Binding-site contacts:
Ligand atom C04 contacts residue MET392 of chain 1.D at 3.7 Å (hydrophobic).
Ligand atom C07 contacts residue MET392 of chain 1.D at 3.4 Å (hydrophobic).
Ligand atom C22 contacts residue MET400 of chain 1.D at 3.5 Å (hydrophobic).
Ligand atom C29 contacts residue PHE341 of chain 1.D at 3.7 Å (hydrophobic).
Ligand atom C04 contacts residue MET400 of chain 1.D at 3.7 Å (hydrophobic).
Ligand atom O24 contacts residue PHE347 of chain 1.D at 3.4 Å.
Ligand atom C12 contacts residue TRP81 of chain 1.D at 3.7 Å (hydrophobic).
Ligand atom C23 contacts residue PHE347 of chain 1.D at 3.6 Å (hydrophobic).
Ligand atom C10 contacts residue ILE78 of chain 1.D at 2.9 Å (hydrophobic).
Ligand atom C01 contacts residue MET400 of chain 1.D at 3.6 Å (hydrophobic).
Ligand atom C30 contacts residue VAL221 of chain 1.D at 3.1 Å (hydrophobic).
Ligand atom C20 contacts residue TRP81 of chain 1.D at 3.2 Å (hydrophobic).
Ligand atom C04 contacts residue LYS398 of chain 1.D at 3.1 Å.
Ligand atom C03 contacts residue MET392 of chain 1.D at 3.4 Å (hydrophobic).
Ligand atom N09 contacts residue MET392 of chain 1.D at 3.6 Å.
Ligand atom C05 contacts residue LYS398 of chain 1.D at 3.3 Å.
Ligand atom C04 contacts residue LEU85 of chain 1.D at 3.5 Å (hydrophobic).
Ligand atom C05 contacts residue LEU85 of chain 1.D at 3.5 Å (hydrophobic).
Ligand atom O15 contacts residue TRP393 of chain 1.D at 3.4 Å (h-bond).
Ligand atom O13 contacts residue TRP81 of chain 1.D at 3.2 Å.
Ligand atom C21 contacts residue TRP81 of chain 1.D at 3.6 Å (hydrophobic).
Ligand atom C17 contacts residue TRP393 of chain 1.D at 3.2 Å (hydrophobic).
Ligand atom N09 contacts residue ASP82 of chain 1.D at 3.5 Å (salt-bridge).
Ligand atom C01 contacts residue MET392 of chain 1.D at 3.7 Å (hydrophobic).
Ligand atom N06 contacts residue ASP82 of chain 1.D at 3.5 Å (salt-bridge).
Ligand atom C18 contacts residue TRP393 of chain 1.D at 3.1 Å (hydrophobic).
Ligand atom O24 contacts residue TRP81 of chain 1.D at 3.7 Å.
Ligand atom C10 contacts residue TRP81 of chain 1.D at 3.6 Å (hydrophobic).
Ligand atom C26 contacts residue TRP393 of chain 1.D at 3.7 Å (hydrophobic).
Ligand atom C27 contacts residue ILE390 of chain 1.D at 3.4 Å (hydrophobic).
Ligand atom C26 contacts residue PHE347 of chain 1.D at 3.6 Å (hydrophobic).
Ligand atom N09 contacts residue ILE78 of chain 1.D at 3.2 Å (h-bond).
Ligand atom C25 contacts residue PHE347 of chain 1.D at 3.4 Å (hydrophobic).
Ligand atom C01 contacts residue ILE390 of chain 1.D at 3.6 Å (hydrophobic).
Ligand atom C29 contacts residue VAL221 of chain 1.D at 3.3 Å (hydrophobic).
Ligand atom O15 contacts residue MET392 of chain 1.D at 3.3 Å.
Ligand atom C28 contacts residue SER340 of chain 1.D at 3.5 Å.
Ligand atom N06 contacts residue MET392 of chain 1.D at 3.7 Å.
Ligand atom C11 contacts residue TRP81 of chain 1.D at 3.5 Å (hydrophobic).
Ligand atom C08 contacts residue MET392 of chain 1.D at 3.4 Å (hydrophobic).

Sequence of chain 1.D:
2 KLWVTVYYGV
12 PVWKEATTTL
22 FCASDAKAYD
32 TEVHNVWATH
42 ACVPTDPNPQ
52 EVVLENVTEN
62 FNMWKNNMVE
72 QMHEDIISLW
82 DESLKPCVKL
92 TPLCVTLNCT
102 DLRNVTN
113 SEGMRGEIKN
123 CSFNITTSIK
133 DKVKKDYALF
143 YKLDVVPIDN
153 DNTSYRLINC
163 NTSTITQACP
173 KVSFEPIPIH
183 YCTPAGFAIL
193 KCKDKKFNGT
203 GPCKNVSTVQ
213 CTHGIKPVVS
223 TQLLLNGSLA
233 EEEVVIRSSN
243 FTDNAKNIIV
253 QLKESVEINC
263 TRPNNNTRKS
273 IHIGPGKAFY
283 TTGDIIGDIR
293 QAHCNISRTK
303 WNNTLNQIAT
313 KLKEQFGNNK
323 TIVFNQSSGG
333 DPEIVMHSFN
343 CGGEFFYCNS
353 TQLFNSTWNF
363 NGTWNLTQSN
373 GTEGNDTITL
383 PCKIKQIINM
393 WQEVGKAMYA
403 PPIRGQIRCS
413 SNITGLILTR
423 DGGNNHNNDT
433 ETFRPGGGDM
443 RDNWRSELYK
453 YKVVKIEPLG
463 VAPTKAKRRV

This small molecule binds to this protein.
Small molecule (SMILES): COc1ccnc2[nH]cc(C(=O)C(=O)N3CCN(C(=O)c4ccccc4)C[C@H]3C)c12